Binding-site contacts:
Ligand atom N8 contacts residue LEU189 of chain 1.B at 3.7 Å.
Ligand atom N7 contacts residue THR67 of chain 1.A at 2.9 Å (h-bond).
Ligand atom C2 contacts residue GLN244 of chain 1.B at 3.7 Å.
Ligand atom O6 contacts residue OXY1 of chain 1.H at 3.6 Å.
Ligand atom N1 contacts residue PHE178 of chain 1.B at 3.6 Å.
Ligand atom N3 contacts residue OXY1 of chain 1.H at 3.0 Å (h-bond).
Ligand atom C4 contacts residue ASN270 of chain 1.B at 3.8 Å.
Ligand atom N8 contacts residue THR67 of chain 1.A at 3.4 Å (h-bond).
Ligand atom N3 contacts residue PHE178 of chain 1.B at 3.8 Å.
Ligand atom C4 contacts residue PHE178 of chain 1.B at 3.3 Å (hydrophobic).
Ligand atom N9 contacts residue OXY1 of chain 1.H at 3.6 Å (h-bond).
Ligand atom C2 contacts residue ARG195 of chain 1.B at 3.6 Å.
Ligand atom N1 contacts residue GLN244 of chain 1.B at 2.9 Å (h-bond).
Ligand atom O2 contacts residue ARG195 of chain 1.B at 2.8 Å (salt-bridge).
Ligand atom O6 contacts residue PHE178 of chain 1.B at 3.8 Å.
Ligand atom N1 contacts residue OXY1 of chain 1.H at 3.0 Å (h-bond).
Ligand atom O6 contacts residue THR67 of chain 1.A at 3.8 Å.
Ligand atom C4 contacts residue OXY1 of chain 1.H at 2.9 Å.
Ligand atom O6 contacts residue GLN244 of chain 1.B at 2.9 Å (h-bond).
Ligand atom N7 contacts residue ALA66 of chain 1.A at 3.5 Å.
Ligand atom N9 contacts residue LEU189 of chain 1.B at 3.8 Å.
Ligand atom N7 contacts residue PHE178 of chain 1.B at 3.6 Å.
Ligand atom O6 contacts residue VAL64 of chain 1.A at 3.6 Å.
Ligand atom C6 contacts residue PHE178 of chain 1.B at 3.4 Å (hydrophobic).
Ligand atom O2 contacts residue ILE243 of chain 1.B at 2.9 Å (h-bond).
Ligand atom N8 contacts residue ASP68 of chain 1.A at 3.8 Å.
Ligand atom C6 contacts residue OXY1 of chain 1.H at 2.9 Å.
Ligand atom C2 contacts residue OXY1 of chain 1.H at 3.1 Å.
Ligand atom N3 contacts residue ARG195 of chain 1.B at 3.1 Å (salt-bridge).
Ligand atom C5 contacts residue OXY1 of chain 1.H at 2.8 Å.
Ligand atom N7 contacts residue OXY1 of chain 1.H at 3.5 Å (h-bond).
Ligand atom O2 contacts residue SER242 of chain 1.B at 3.4 Å.
Ligand atom N8 contacts residue ALA66 of chain 1.A at 3.7 Å.
Ligand atom N3 contacts residue ASN270 of chain 1.B at 3.4 Å (h-bond).
Ligand atom O2 contacts residue GLN244 of chain 1.B at 3.6 Å.
Ligand atom C2 contacts residue PHE178 of chain 1.B at 3.8 Å (hydrophobic).
Ligand atom N8 contacts residue PHE178 of chain 1.B at 3.6 Å.
Ligand atom N9 contacts residue PHE178 of chain 1.B at 3.5 Å.
Ligand atom C6 contacts residue GLN244 of chain 1.B at 3.7 Å.
Ligand atom C5 contacts residue PHE178 of chain 1.B at 3.3 Å (hydrophobic).

Sequence of chain 1.A:
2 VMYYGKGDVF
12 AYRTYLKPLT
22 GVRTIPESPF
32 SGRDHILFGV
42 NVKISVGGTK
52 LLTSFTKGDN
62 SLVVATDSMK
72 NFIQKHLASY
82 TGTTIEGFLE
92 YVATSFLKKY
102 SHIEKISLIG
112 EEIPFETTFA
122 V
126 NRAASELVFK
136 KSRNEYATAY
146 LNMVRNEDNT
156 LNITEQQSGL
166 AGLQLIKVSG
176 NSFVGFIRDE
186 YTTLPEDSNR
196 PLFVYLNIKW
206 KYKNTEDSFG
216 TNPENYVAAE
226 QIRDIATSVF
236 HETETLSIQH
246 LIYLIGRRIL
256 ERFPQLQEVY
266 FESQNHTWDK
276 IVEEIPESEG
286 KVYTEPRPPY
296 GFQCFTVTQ

The protein below binds the small molecule below.
Small molecule (SMILES): O=c1[nH]c(=O)c2nn[nH]c2[nH]1

Sequence of chain 1.B:
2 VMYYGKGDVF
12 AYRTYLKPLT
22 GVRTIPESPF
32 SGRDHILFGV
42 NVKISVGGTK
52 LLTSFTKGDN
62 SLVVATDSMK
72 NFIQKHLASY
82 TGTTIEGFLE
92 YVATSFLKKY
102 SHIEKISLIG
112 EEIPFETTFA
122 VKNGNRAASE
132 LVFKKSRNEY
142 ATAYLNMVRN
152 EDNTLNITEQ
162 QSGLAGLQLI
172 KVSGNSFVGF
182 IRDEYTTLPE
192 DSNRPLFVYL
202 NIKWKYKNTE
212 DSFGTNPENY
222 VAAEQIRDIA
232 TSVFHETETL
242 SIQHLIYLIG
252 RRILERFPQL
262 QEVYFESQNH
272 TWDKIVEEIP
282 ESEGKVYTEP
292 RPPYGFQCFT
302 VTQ